Sequence of chain 1.G:
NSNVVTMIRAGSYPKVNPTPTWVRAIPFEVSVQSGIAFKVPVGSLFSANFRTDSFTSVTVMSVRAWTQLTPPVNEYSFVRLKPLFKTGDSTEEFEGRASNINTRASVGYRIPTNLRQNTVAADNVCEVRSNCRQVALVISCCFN

Sequence of chain 2.G:
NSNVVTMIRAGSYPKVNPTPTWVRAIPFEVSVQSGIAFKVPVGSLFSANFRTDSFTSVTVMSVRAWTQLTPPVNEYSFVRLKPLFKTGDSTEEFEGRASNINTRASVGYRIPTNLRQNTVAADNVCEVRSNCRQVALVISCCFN

The small molecule below binds the protein below.
Small molecule (SMILES): CO[P](=O)(O)O[C@H]1[C@@H](O)[C@H](n2ccc(=O)[nH]c2=O)O[C@@H]1COP(=O)(O)O

Binding-site contacts:
Ligand atom OP2 contacts residue ARG131 of chain 2.G at 3.8 Å.
Ligand atom O5' contacts residue ARG125 of chain 2.G at 3.2 Å (salt-bridge).
Ligand atom OP3 contacts residue SER77 of chain 2.G at 4.2 Å.
Ligand atom N3 contacts residue SER17 of chain 1.G at 4.3 Å.
Ligand atom C4 contacts residue ARG125 of chain 2.G at 3.6 Å.
Ligand atom OP2 contacts residue ILE23 of chain 1.G at 4.0 Å.
Ligand atom C4 contacts residue ASN16 of chain 1.G at 4.0 Å.
Ligand atom O5' contacts residue ARG131 of chain 2.G at 2.9 Å (salt-bridge).
Ligand atom O4 contacts residue SER17 of chain 1.G at 3.2 Å.
Ligand atom O4 contacts residue ASN16 of chain 1.G at 4.4 Å.
Ligand atom C4' contacts residue ARG125 of chain 2.G at 4.3 Å.
Ligand atom O3' contacts residue ARG125 of chain 2.G at 4.1 Å.
Ligand atom OP1 contacts residue ARG131 of chain 2.G at 3.4 Å (salt-bridge).
Ligand atom OP1 contacts residue ILE23 of chain 1.G at 3.6 Å.
Ligand atom N1 contacts residue ARG125 of chain 2.G at 3.8 Å.
Ligand atom C1' contacts residue ARG125 of chain 2.G at 4.3 Å.
Ligand atom O2 contacts residue ASN16 of chain 1.G at 2.6 Å (h-bond).
Ligand atom C6 contacts residue ARG125 of chain 2.G at 3.6 Å.
Ligand atom P contacts residue ILE23 of chain 1.G at 4.2 Å.
Ligand atom OP1 contacts residue ARG125 of chain 2.G at 2.9 Å (salt-bridge).
Ligand atom N3 contacts residue ASN16 of chain 1.G at 2.8 Å (h-bond).
Ligand atom C4 contacts residue SER17 of chain 1.G at 4.1 Å.
Ligand atom OP2 contacts residue SER77 of chain 2.G at 3.9 Å.
Ligand atom P contacts residue ARG131 of chain 2.G at 3.6 Å.
Ligand atom C5' contacts residue MET76 of chain 2.G at 4.3 Å (hydrophobic).
Ligand atom N1 contacts residue ASN16 of chain 1.G at 4.4 Å.
Ligand atom C5' contacts residue ARG131 of chain 2.G at 3.5 Å.
Ligand atom C2 contacts residue ARG125 of chain 2.G at 3.8 Å.
Ligand atom C5 contacts residue ARG125 of chain 2.G at 3.5 Å.
Ligand atom O2 contacts residue ARG125 of chain 2.G at 4.0 Å.
Ligand atom OP3 contacts residue ILE23 of chain 1.G at 4.3 Å.
Ligand atom N3 contacts residue ARG125 of chain 2.G at 3.7 Å.
Ligand atom C3' contacts residue ARG125 of chain 2.G at 3.4 Å.
Ligand atom O4 contacts residue ARG125 of chain 2.G at 3.9 Å.
Ligand atom OP3 contacts residue ARG125 of chain 2.G at 2.7 Å.
Ligand atom P contacts residue ARG125 of chain 2.G at 3.8 Å.
Ligand atom C5' contacts residue ARG125 of chain 2.G at 4.2 Å.
Ligand atom C2 contacts residue ASN16 of chain 1.G at 3.1 Å.
Ligand atom C2' contacts residue ARG125 of chain 2.G at 3.7 Å.
Ligand atom O4 contacts residue THR21 of chain 1.G at 4.1 Å.